Binding-site contacts:
Ligand atom P contacts residue ILE182 of chain 1.A at 4.2 Å.
Ligand atom O14 contacts residue LYS185 of chain 1.A at 4.5 Å.
Ligand atom O13 contacts residue ILE182 of chain 1.A at 4.1 Å.
Ligand atom O12 contacts residue ILE182 of chain 1.A at 3.1 Å.
Ligand atom O13 contacts residue LYS185 of chain 1.A at 4.0 Å.
Ligand atom P contacts residue LEU186 of chain 1.A at 4.1 Å.
Ligand atom C21 contacts residue PQE1 of chain 1.E at 4.1 Å.
Ligand atom O22 contacts residue ILE182 of chain 1.A at 3.7 Å.
Ligand atom O12 contacts residue LEU186 of chain 1.A at 3.4 Å.
Ligand atom C21 contacts residue ILE182 of chain 1.A at 3.6 Å (hydrophobic).
Ligand atom C34 contacts residue LYS185 of chain 1.A at 4.4 Å.
Ligand atom C1 contacts residue ILE182 of chain 1.A at 4.4 Å (hydrophobic).
Ligand atom C35 contacts residue ILE182 of chain 1.A at 3.9 Å (hydrophobic).
Ligand atom O14 contacts residue LEU186 of chain 1.A at 3.9 Å.
Ligand atom O22 contacts residue PQE1 of chain 1.E at 3.7 Å.
Ligand atom C35 contacts residue PHE181 of chain 1.A at 4.3 Å (hydrophobic).

Sequence of chain 1.A:
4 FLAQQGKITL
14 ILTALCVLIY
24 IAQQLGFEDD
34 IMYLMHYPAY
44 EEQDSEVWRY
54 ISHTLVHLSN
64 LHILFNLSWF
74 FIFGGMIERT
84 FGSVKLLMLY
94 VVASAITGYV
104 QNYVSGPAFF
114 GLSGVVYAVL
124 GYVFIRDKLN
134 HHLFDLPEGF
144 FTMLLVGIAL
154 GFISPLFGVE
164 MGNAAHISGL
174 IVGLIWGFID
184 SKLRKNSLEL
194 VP

A protein and the small-molecule ligand that binds it are described below.
Small molecule (SMILES): CCCCC(=O)OC[C@H](COP(=O)(O)O)OC=O